The protein below binds the small molecule below.
Small molecule (SMILES): C=C(/N=C/c1c(COP(=O)(O)O)cnc(C)c1O)C(=O)O

Sequence of chain 1.C:
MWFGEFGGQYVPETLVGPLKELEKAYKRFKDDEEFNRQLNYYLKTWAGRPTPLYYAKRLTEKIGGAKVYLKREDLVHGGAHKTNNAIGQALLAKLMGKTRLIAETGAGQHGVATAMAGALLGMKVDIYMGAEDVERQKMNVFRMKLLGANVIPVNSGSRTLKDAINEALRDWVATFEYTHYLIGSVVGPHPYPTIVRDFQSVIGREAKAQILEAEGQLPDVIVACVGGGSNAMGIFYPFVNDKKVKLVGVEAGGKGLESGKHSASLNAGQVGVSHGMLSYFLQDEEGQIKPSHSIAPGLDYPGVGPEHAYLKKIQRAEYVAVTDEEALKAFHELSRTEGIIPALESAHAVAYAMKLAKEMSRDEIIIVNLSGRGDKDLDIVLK

Binding-site contacts:
Ligand atom C4A contacts residue GLY298 of chain 1.C at 3.3 Å.
Ligand atom OP3 contacts residue HIS81 of chain 1.C at 3.0 Å (h-bond).
Ligand atom C4A contacts residue LYS82 of chain 1.C at 3.3 Å.
Ligand atom OP1 contacts residue SER230 of chain 1.C at 2.4 Å (h-bond).
Ligand atom O contacts residue THR105 of chain 1.C at 3.4 Å (h-bond).
Ligand atom OXT contacts residue HIS110 of chain 1.C at 3.3 Å.
Ligand atom OP1 contacts residue LYS82 of chain 1.C at 3.3 Å (salt-bridge).
Ligand atom O contacts residue GLN109 of chain 1.C at 3.0 Å (h-bond).
Ligand atom OP2 contacts residue GLY227 of chain 1.C at 2.8 Å (h-bond).
Ligand atom C5A contacts residue GLY298 of chain 1.C at 3.5 Å.
Ligand atom C5A contacts residue LEU299 of chain 1.C at 3.6 Å (hydrophobic).
Ligand atom O3 contacts residue ALA107 of chain 1.C at 3.7 Å.
Ligand atom P contacts residue SER230 of chain 1.C at 3.4 Å.
Ligand atom O contacts residue HIS110 of chain 1.C at 2.7 Å (h-bond).
Ligand atom OP3 contacts residue ASN231 of chain 1.C at 2.8 Å (h-bond).
Ligand atom O3 contacts residue GLN109 of chain 1.C at 3.6 Å.
Ligand atom C6 contacts residue GLU345 of chain 1.C at 3.5 Å.
Ligand atom N contacts residue LYS82 of chain 1.C at 3.3 Å.
Ligand atom C contacts residue ALA107 of chain 1.C at 3.6 Å (hydrophobic).
Ligand atom OXT contacts residue GLY106 of chain 1.C at 3.1 Å (h-bond).
Ligand atom C6 contacts residue SER371 of chain 1.C at 3.5 Å.
Ligand atom C6 contacts residue CYS225 of chain 1.C at 3.6 Å (hydrophobic).
Ligand atom N contacts residue GLY298 of chain 1.C at 3.6 Å.
Ligand atom N1 contacts residue HIS81 of chain 1.C at 3.6 Å.
Ligand atom O contacts residue ALA107 of chain 1.C at 3.6 Å.
Ligand atom C contacts residue HIS110 of chain 1.C at 3.6 Å.
Ligand atom O contacts residue GLY108 of chain 1.C at 3.6 Å (h-bond).
Ligand atom OP1 contacts residue SER185 of chain 1.C at 2.6 Å (h-bond).
Ligand atom N1 contacts residue GLU345 of chain 1.C at 3.3 Å.
Ligand atom OP2 contacts residue GLY228 of chain 1.C at 3.5 Å (h-bond).
Ligand atom C contacts residue THR105 of chain 1.C at 3.4 Å.
Ligand atom N1 contacts residue SER371 of chain 1.C at 2.7 Å (h-bond).
Ligand atom OP2 contacts residue GLY229 of chain 1.C at 2.8 Å (h-bond).
Ligand atom CB contacts residue GLY298 of chain 1.C at 3.4 Å.
Ligand atom N contacts residue ALA107 of chain 1.C at 3.6 Å.
Ligand atom OP2 contacts residue SER230 of chain 1.C at 3.4 Å (h-bond).
Ligand atom OP1 contacts residue GLY229 of chain 1.C at 3.5 Å (h-bond).
Ligand atom OP4 contacts residue LYS82 of chain 1.C at 3.3 Å (salt-bridge).
Ligand atom OP3 contacts residue SER230 of chain 1.C at 3.4 Å (h-bond).
Ligand atom OXT contacts residue THR105 of chain 1.C at 2.7 Å (h-bond).